The protein below binds the small molecule below.
Small molecule (SMILES): O=P(O)(O)O[C@@H]1[C@H](O)[C@H](O)[C@@H](OP(=O)(O)O)[C@H](OP(=O)(O)O)[C@H]1O

Binding-site contacts:
Ligand atom O51 contacts residue LYS507 of chain 1.C at 4.1 Å.
Ligand atom P4 contacts residue LEU269 of chain 1.C at 4.5 Å.
Ligand atom O2 contacts residue ARG568 of chain 1.C at 4.3 Å.
Ligand atom P1 contacts residue ARG568 of chain 1.C at 4.4 Å.
Ligand atom O53 contacts residue LYS507 of chain 1.C at 3.3 Å.
Ligand atom O11 contacts residue ARG568 of chain 1.C at 3.7 Å.
Ligand atom O43 contacts residue THR268 of chain 1.C at 3.1 Å (h-bond).
Ligand atom C4 contacts residue LYS569 of chain 1.C at 4.4 Å.
Ligand atom C5 contacts residue LYS569 of chain 1.C at 4.2 Å.
Ligand atom C6 contacts residue ARG568 of chain 1.C at 4.2 Å.
Ligand atom P5 contacts residue ARG510 of chain 1.C at 4.2 Å.
Ligand atom O3 contacts residue LYS569 of chain 1.C at 4.0 Å.
Ligand atom O4 contacts residue ARG270 of chain 1.C at 4.0 Å.
Ligand atom P5 contacts residue LYS507 of chain 1.C at 3.8 Å.
Ligand atom C2 contacts residue ARG270 of chain 1.C at 4.2 Å.
Ligand atom O51 contacts residue LYS569 of chain 1.C at 3.8 Å.
Ligand atom O3 contacts residue ARG568 of chain 1.C at 2.5 Å (salt-bridge).
Ligand atom C6 contacts residue LYS569 of chain 1.C at 4.1 Å.
Ligand atom O51 contacts residue ARG510 of chain 1.C at 3.2 Å (salt-bridge).
Ligand atom C1 contacts residue ARG568 of chain 1.C at 4.3 Å.
Ligand atom O12 contacts residue ARG503 of chain 1.C at 3.8 Å.
Ligand atom C3 contacts residue ARG568 of chain 1.C at 3.9 Å.
Ligand atom O42 contacts residue ARG266 of chain 1.C at 3.3 Å (salt-bridge).
Ligand atom O5 contacts residue LYS569 of chain 1.C at 3.6 Å.
Ligand atom O51 contacts residue TYR567 of chain 1.C at 3.5 Å (h-bond).
Ligand atom C2 contacts residue ARG568 of chain 1.C at 4.4 Å.
Ligand atom O6 contacts residue LYS569 of chain 1.C at 4.3 Å.
Ligand atom O43 contacts residue LEU269 of chain 1.C at 4.1 Å.
Ligand atom O41 contacts residue THR268 of chain 1.C at 4.0 Å.
Ligand atom O41 contacts residue LEU269 of chain 1.C at 3.9 Å.
Ligand atom O52 contacts residue LYS507 of chain 1.C at 3.5 Å.
Ligand atom O52 contacts residue ARG266 of chain 1.C at 3.9 Å.
Ligand atom P4 contacts residue THR268 of chain 1.C at 4.3 Å.
Ligand atom O1 contacts residue ARG568 of chain 1.C at 3.8 Å.
Ligand atom O52 contacts residue ARG510 of chain 1.C at 4.0 Å.
Ligand atom O53 contacts residue TYR567 of chain 1.C at 4.5 Å.
Ligand atom O6 contacts residue TYR567 of chain 1.C at 4.3 Å.
Ligand atom O41 contacts residue THR267 of chain 1.C at 3.6 Å (h-bond).

Sequence of chain 1.C:
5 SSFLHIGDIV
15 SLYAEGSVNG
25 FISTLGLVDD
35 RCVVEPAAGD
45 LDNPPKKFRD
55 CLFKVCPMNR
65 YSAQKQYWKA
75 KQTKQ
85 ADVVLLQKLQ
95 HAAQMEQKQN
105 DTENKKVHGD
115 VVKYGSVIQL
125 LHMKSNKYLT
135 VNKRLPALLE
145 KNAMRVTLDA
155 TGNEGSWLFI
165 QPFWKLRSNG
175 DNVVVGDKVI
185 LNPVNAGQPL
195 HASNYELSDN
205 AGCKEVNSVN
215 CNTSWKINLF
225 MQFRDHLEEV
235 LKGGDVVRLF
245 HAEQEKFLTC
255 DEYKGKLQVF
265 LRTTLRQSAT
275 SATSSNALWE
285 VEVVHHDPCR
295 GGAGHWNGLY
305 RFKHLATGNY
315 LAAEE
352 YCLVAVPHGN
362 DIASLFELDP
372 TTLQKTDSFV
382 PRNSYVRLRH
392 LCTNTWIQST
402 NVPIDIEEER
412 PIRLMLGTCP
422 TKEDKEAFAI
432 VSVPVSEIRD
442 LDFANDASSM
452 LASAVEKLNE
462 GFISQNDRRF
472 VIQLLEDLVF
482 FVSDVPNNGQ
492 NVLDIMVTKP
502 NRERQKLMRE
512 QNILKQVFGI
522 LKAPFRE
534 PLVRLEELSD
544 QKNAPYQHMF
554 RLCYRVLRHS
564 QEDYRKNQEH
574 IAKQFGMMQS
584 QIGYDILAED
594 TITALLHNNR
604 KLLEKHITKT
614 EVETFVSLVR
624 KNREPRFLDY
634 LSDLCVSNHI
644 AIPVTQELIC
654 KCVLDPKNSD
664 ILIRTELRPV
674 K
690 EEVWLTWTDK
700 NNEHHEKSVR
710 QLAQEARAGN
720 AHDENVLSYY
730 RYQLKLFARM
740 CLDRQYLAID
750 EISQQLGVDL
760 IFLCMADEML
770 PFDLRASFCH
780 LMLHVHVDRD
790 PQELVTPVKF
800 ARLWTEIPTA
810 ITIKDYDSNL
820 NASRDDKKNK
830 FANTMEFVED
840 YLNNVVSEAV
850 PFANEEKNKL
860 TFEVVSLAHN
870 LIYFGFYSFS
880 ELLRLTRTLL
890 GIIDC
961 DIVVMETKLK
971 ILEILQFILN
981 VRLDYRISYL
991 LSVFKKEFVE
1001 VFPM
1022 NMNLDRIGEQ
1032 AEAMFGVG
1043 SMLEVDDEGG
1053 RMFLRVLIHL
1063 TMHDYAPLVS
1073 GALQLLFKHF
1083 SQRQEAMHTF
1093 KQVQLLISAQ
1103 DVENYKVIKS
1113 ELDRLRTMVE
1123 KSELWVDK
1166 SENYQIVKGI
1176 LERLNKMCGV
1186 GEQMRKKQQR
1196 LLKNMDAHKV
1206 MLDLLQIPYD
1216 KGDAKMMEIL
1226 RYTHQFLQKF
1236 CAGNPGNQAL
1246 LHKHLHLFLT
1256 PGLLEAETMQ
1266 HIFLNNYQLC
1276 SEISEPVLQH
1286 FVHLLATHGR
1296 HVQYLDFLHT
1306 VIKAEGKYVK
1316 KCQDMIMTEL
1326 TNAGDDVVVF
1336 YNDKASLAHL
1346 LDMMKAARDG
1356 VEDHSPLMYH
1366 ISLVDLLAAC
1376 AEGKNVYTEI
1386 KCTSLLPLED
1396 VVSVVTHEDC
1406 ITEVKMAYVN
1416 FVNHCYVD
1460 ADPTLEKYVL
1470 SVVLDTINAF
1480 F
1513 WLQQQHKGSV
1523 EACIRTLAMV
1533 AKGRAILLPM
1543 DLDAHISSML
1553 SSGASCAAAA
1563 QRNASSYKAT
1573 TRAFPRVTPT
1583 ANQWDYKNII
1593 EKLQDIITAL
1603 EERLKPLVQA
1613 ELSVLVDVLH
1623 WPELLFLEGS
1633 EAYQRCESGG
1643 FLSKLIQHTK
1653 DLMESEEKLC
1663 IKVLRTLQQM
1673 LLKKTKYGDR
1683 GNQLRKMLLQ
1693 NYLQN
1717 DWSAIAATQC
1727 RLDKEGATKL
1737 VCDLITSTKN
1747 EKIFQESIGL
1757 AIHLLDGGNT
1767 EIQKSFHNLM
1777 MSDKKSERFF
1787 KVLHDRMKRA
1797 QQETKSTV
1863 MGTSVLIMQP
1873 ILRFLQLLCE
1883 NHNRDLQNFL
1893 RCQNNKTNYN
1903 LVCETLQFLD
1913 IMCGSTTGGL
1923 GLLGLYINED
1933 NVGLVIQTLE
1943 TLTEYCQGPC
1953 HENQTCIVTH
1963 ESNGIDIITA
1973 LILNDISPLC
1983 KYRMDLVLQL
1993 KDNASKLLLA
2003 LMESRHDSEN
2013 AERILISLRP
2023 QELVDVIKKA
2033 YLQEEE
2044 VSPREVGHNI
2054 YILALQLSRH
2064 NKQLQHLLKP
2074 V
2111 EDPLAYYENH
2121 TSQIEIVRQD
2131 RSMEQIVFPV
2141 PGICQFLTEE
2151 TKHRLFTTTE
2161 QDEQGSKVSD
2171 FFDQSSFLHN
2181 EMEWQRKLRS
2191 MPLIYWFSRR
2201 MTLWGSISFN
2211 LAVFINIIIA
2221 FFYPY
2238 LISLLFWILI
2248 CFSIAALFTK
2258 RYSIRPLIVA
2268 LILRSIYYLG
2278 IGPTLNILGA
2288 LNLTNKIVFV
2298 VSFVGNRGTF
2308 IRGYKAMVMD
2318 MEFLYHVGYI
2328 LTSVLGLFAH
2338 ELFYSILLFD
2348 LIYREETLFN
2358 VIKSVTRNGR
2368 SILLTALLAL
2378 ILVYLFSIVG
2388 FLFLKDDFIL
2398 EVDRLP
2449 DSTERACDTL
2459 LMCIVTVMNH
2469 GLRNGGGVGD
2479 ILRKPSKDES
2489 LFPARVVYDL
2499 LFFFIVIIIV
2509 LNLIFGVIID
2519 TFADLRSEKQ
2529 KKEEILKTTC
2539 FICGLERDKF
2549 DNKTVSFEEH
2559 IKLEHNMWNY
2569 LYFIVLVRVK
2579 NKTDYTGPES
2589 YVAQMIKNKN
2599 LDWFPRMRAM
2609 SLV